Binding-site contacts:
Ligand atom O12 contacts residue ARG373 of chain 1.H at 2.2 Å (salt-bridge).
Ligand atom C03 contacts residue TYR223 of chain 1.C at 3.5 Å (hydrophobic).
Ligand atom O08 contacts residue ILE90 of chain 1.H at 3.1 Å.
Ligand atom C10 contacts residue ARG373 of chain 1.H at 3.0 Å.
Ligand atom O11 contacts residue MET371 of chain 1.H at 4.1 Å.
Ligand atom N07 contacts residue ARG289 of chain 1.C at 4.0 Å.
Ligand atom C04 contacts residue ASN124 of chain 1.H at 3.8 Å.
Ligand atom C05 contacts residue ASN124 of chain 1.H at 3.6 Å.
Ligand atom C02 contacts residue GLU158 of chain 1.H at 3.9 Å.
Ligand atom N13 contacts residue GLU158 of chain 1.H at 3.3 Å (salt-bridge).
Ligand atom N07 contacts residue TYR223 of chain 1.C at 4.0 Å.
Ligand atom C01 contacts residue ASP160 of chain 1.H at 4.2 Å.
Ligand atom N13 contacts residue ARG373 of chain 1.H at 4.0 Å.
Ligand atom O08 contacts residue TYR288 of chain 1.C at 3.4 Å.
Ligand atom O09 contacts residue TYR223 of chain 1.C at 3.5 Å.
Ligand atom O09 contacts residue ARG289 of chain 1.C at 2.9 Å (salt-bridge).
Ligand atom O09 contacts residue ALA394 of chain 1.H at 4.0 Å.
Ligand atom C01 contacts residue TYR223 of chain 1.C at 3.6 Å (hydrophobic).
Ligand atom O12 contacts residue GLU196 of chain 1.H at 2.8 Å (salt-bridge).
Ligand atom C10 contacts residue GLU196 of chain 1.H at 4.0 Å.
Ligand atom N13 contacts residue TRP372 of chain 1.H at 3.2 Å (h-bond).
Ligand atom C06 contacts residue ASN124 of chain 1.H at 3.8 Å.
Ligand atom C03 contacts residue GLU158 of chain 1.H at 4.1 Å.
Ligand atom C10 contacts residue ASN124 of chain 1.H at 4.0 Å.
Ligand atom N13 contacts residue GLU196 of chain 1.H at 4.1 Å.
Ligand atom C06 contacts residue ILE90 of chain 1.H at 4.2 Å (hydrophobic).
Ligand atom C01 contacts residue ASN124 of chain 1.H at 4.2 Å.
Ligand atom C06 contacts residue TYR223 of chain 1.C at 3.6 Å (hydrophobic).
Ligand atom O11 contacts residue ARG373 of chain 1.H at 3.3 Å (salt-bridge).
Ligand atom C05 contacts residue TYR223 of chain 1.C at 3.7 Å (hydrophobic).
Ligand atom O08 contacts residue ARG289 of chain 1.C at 3.7 Å.
Ligand atom O12 contacts residue ASN124 of chain 1.H at 3.7 Å.
Ligand atom O09 contacts residue GLY395 of chain 1.H at 3.3 Å.
Ligand atom C02 contacts residue TYR223 of chain 1.C at 3.4 Å (hydrophobic).
Ligand atom C02 contacts residue ASP160 of chain 1.H at 3.9 Å.
Ligand atom N07 contacts residue ILE90 of chain 1.H at 3.4 Å.
Ligand atom O11 contacts residue ALA394 of chain 1.H at 4.0 Å.
Ligand atom O09 contacts residue ILE90 of chain 1.H at 3.5 Å.
Ligand atom N13 contacts residue TYR223 of chain 1.C at 4.2 Å.
Ligand atom C04 contacts residue TYR223 of chain 1.C at 3.9 Å (hydrophobic).

Sequence of chain 1.C:
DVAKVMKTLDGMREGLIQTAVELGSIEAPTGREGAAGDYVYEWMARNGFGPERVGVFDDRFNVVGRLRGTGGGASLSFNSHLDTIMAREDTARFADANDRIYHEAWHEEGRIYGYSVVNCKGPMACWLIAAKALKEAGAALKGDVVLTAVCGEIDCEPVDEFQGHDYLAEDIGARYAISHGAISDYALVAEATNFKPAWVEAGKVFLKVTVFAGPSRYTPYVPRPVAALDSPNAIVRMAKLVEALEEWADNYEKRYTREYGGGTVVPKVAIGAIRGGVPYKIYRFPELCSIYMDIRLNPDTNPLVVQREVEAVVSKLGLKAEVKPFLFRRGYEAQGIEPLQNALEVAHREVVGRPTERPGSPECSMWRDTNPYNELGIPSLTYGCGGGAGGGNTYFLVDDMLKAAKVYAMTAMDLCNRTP

The protein below binds the small molecule below.
Small molecule (SMILES): Nc1ccc([N+](=O)[O-])cc1C(=O)O

Sequence of chain 1.H:
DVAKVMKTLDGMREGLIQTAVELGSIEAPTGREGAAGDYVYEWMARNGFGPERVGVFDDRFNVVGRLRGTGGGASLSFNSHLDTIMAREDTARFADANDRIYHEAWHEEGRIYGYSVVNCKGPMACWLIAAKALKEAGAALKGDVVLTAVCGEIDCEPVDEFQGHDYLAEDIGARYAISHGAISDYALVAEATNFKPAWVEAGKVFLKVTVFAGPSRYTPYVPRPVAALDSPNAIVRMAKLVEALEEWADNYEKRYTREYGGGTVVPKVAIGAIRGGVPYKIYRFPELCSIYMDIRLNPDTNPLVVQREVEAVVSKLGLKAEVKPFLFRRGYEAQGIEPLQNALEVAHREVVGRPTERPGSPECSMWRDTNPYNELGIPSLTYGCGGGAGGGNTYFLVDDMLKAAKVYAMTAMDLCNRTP